Sequence of chain 1.A:
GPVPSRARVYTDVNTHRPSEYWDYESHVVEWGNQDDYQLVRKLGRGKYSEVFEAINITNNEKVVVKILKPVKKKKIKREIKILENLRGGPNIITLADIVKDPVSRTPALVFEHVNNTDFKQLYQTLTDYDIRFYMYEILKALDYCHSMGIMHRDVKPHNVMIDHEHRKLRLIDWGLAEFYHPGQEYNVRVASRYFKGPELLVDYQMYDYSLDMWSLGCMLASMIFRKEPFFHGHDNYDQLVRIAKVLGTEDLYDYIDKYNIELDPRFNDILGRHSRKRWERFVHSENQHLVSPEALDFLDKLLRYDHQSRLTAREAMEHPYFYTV

The protein below binds the small molecule below.
Small molecule (SMILES): NCc1ccc(-c2ccoc2)c(Cl)c1

Binding-site contacts:
Ligand atom O contacts residue ALA133 of chain 1.A at 4.4 Å.
Ligand atom C4 contacts residue GLN59 of chain 1.A at 3.6 Å.
Ligand atom C2 contacts residue GLN59 of chain 1.A at 3.5 Å.
Ligand atom C8 contacts residue ASP126 of chain 1.A at 3.3 Å.
Ligand atom C9 contacts residue THR131 of chain 1.A at 3.7 Å.
Ligand atom C3 contacts residue ASP126 of chain 1.A at 4.0 Å.
Ligand atom CL contacts residue TYR62 of chain 1.A at 4.4 Å.
Ligand atom C10 contacts residue GLN59 of chain 1.A at 4.2 Å.
Ligand atom C contacts residue GLN59 of chain 1.A at 4.4 Å.
Ligand atom CL contacts residue VAL90 of chain 1.A at 3.8 Å.
Ligand atom C10 contacts residue ILE92 of chain 1.A at 4.3 Å (hydrophobic).
Ligand atom O contacts residue ASP126 of chain 1.A at 3.2 Å.
Ligand atom CL contacts residue GLN59 of chain 1.A at 4.1 Å.
Ligand atom C7 contacts residue GLN59 of chain 1.A at 3.7 Å.
Ligand atom C9 contacts residue ILE92 of chain 1.A at 4.0 Å (hydrophobic).
Ligand atom C8 contacts residue ILE92 of chain 1.A at 4.5 Å (hydrophobic).
Ligand atom CL contacts residue LEU64 of chain 1.A at 4.0 Å.
Ligand atom C10 contacts residue ALA133 of chain 1.A at 3.6 Å (hydrophobic).
Ligand atom N contacts residue ASP60 of chain 1.A at 4.1 Å.
Ligand atom N contacts residue TYR62 of chain 1.A at 2.7 Å (h-bond).
Ligand atom C9 contacts residue PRO132 of chain 1.A at 4.5 Å (hydrophobic).
Ligand atom C8 contacts residue GLN59 of chain 1.A at 4.0 Å.
Ligand atom C9 contacts residue ALA133 of chain 1.A at 3.2 Å (hydrophobic).
Ligand atom C3 contacts residue GLN59 of chain 1.A at 3.5 Å.
Ligand atom C1 contacts residue TYR62 of chain 1.A at 3.9 Å (hydrophobic).
Ligand atom O contacts residue ILE92 of chain 1.A at 4.2 Å.
Ligand atom O contacts residue THR131 of chain 1.A at 3.6 Å (h-bond).
Ligand atom CL contacts residue VAL124 of chain 1.A at 4.1 Å.
Ligand atom C6 contacts residue TYR62 of chain 1.A at 3.4 Å (hydrophobic).
Ligand atom C6 contacts residue GLN59 of chain 1.A at 3.7 Å.
Ligand atom N contacts residue GLN59 of chain 1.A at 3.4 Å (h-bond).
Ligand atom C1 contacts residue GLN59 of chain 1.A at 3.9 Å.
Ligand atom C5 contacts residue LEU64 of chain 1.A at 4.3 Å (hydrophobic).
Ligand atom C7 contacts residue ASP126 of chain 1.A at 4.2 Å.
Ligand atom C10 contacts residue VAL124 of chain 1.A at 4.0 Å (hydrophobic).
Ligand atom C5 contacts residue GLN59 of chain 1.A at 3.8 Å.
Ligand atom C9 contacts residue ASP126 of chain 1.A at 4.1 Å.
Ligand atom C6 contacts residue LEU64 of chain 1.A at 4.2 Å (hydrophobic).
Ligand atom C contacts residue TYR62 of chain 1.A at 3.4 Å (hydrophobic).